Sequence of chain 1.B:
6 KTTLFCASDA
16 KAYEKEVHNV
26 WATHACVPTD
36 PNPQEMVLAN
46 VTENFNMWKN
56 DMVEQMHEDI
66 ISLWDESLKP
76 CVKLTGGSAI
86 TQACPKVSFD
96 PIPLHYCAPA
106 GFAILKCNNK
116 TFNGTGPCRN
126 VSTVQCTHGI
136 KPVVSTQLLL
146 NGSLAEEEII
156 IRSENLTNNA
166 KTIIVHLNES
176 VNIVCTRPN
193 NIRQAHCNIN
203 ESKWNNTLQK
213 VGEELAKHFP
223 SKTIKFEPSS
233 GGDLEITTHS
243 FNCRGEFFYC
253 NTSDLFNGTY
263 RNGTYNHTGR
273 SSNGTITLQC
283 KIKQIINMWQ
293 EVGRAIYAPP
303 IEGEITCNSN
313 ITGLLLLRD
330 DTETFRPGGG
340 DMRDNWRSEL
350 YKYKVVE

Binding-site contacts:
Ligand atom C1 contacts residue ASN160 of chain 1.B at 1.4 Å.
Ligand atom C2 contacts residue ASN160 of chain 1.B at 2.6 Å.
Ligand atom O5 contacts residue ASN163 of chain 1.B at 3.9 Å.
Ligand atom O6 contacts residue THR162 of chain 1.B at 4.4 Å.
Ligand atom C6 contacts residue ASN160 of chain 1.B at 3.8 Å.
Ligand atom O6 contacts residue ASN163 of chain 1.B at 4.2 Å.
Ligand atom O7 contacts residue ASN160 of chain 1.B at 3.8 Å.
Ligand atom O5 contacts residue THR162 of chain 1.B at 3.4 Å.
Ligand atom C3 contacts residue ASN160 of chain 1.B at 3.4 Å.
Ligand atom C7 contacts residue ASN160 of chain 1.B at 4.0 Å.
Ligand atom C5 contacts residue ASN160 of chain 1.B at 3.5 Å.
Ligand atom C6 contacts residue ASN163 of chain 1.B at 3.9 Å.
Ligand atom C4 contacts residue ASN160 of chain 1.B at 4.0 Å.
Ligand atom O5 contacts residue ASN160 of chain 1.B at 2.5 Å (h-bond).
Ligand atom C5 contacts residue THR162 of chain 1.B at 4.1 Å.
Ligand atom C1 contacts residue THR162 of chain 1.B at 4.3 Å.
Ligand atom N2 contacts residue ASN160 of chain 1.B at 3.7 Å.
Ligand atom O3 contacts residue ASN160 of chain 1.B at 3.1 Å (h-bond).

The protein below binds the small molecule below.
Small molecule (SMILES): CC(=O)N[C@@H]1[C@@H](O)[C@H](O)[C@@H](CO)O[C@H]1O